This small molecule binds to this protein.
Small molecule (SMILES): CC[C@H](C)[C@H](NC(=O)[C@@H](N)CCCNC(N)=[NH2+])C(=O)N[C@@H](CO)C(=O)N[C@@H](CC(N)=O)C(=O)N[C@@H](COP(=O)(O)O)C(=O)N[C@@H](C)C(=O)N1CCC[C@H]1C(=O)O

Binding-site contacts:
Ligand atom OG contacts residue GLU188 of chain 1.J at 3.7 Å.
Ligand atom CD1 contacts residue TYR187 of chain 1.J at 3.4 Å (hydrophobic).
Ligand atom CB contacts residue ASN181 of chain 1.J at 3.5 Å.
Ligand atom O3P contacts residue ARG135 of chain 1.J at 2.9 Å (salt-bridge).
Ligand atom N contacts residue LEU180 of chain 1.J at 3.3 Å.
Ligand atom CB contacts residue GLU188 of chain 1.J at 3.5 Å.
Ligand atom CG contacts residue GLU188 of chain 1.J at 3.1 Å.
Ligand atom O2P contacts residue ARG135 of chain 1.J at 2.8 Å (salt-bridge).
Ligand atom P contacts residue TYR136 of chain 1.J at 3.8 Å.
Ligand atom N contacts residue ASN232 of chain 1.J at 2.9 Å (h-bond).
Ligand atom OG contacts residue TRP236 of chain 1.J at 2.9 Å (h-bond).
Ligand atom N contacts residue ASN181 of chain 1.J at 2.8 Å (h-bond).
Ligand atom O3P contacts residue TYR136 of chain 1.J at 2.6 Å (h-bond).
Ligand atom CA contacts residue ASN181 of chain 1.J at 3.5 Å.
Ligand atom CA contacts residue LYS55 of chain 1.J at 3.3 Å.
Ligand atom O2P contacts residue ARG62 of chain 1.J at 2.9 Å (salt-bridge).
Ligand atom NH2 contacts residue GLU188 of chain 1.J at 3.5 Å (salt-bridge).
Ligand atom CA contacts residue LEU180 of chain 1.J at 3.5 Å (hydrophobic).
Ligand atom O contacts residue VAL184 of chain 1.J at 3.2 Å.
Ligand atom NH2 contacts residue VAL184 of chain 1.J at 3.6 Å.
Ligand atom NH1 contacts residue ARG62 of chain 1.J at 3.0 Å (salt-bridge).
Ligand atom CD contacts residue ARG66 of chain 1.J at 3.4 Å.
Ligand atom CD contacts residue GLU188 of chain 1.J at 3.4 Å.
Ligand atom O contacts residue LEU235 of chain 1.J at 3.3 Å.
Ligand atom C contacts residue ASN181 of chain 1.J at 3.6 Å.
Ligand atom OG contacts residue TYR187 of chain 1.J at 3.7 Å.
Ligand atom O contacts residue ASN232 of chain 1.J at 2.8 Å (h-bond).
Ligand atom NE contacts residue GLU188 of chain 1.J at 2.7 Å (salt-bridge).
Ligand atom CA contacts residue ASN181 of chain 1.J at 3.7 Å.
Ligand atom C contacts residue LEU180 of chain 1.J at 3.5 Å (hydrophobic).
Ligand atom O contacts residue LEU180 of chain 1.J at 3.7 Å.
Ligand atom CZ contacts residue GLU188 of chain 1.J at 3.7 Å.
Ligand atom CZ contacts residue ARG62 of chain 1.J at 3.7 Å.
Ligand atom CA contacts residue ASN232 of chain 1.J at 3.6 Å.
Ligand atom O contacts residue LYS55 of chain 1.J at 2.9 Å (salt-bridge).
Ligand atom O1P contacts residue ARG62 of chain 1.J at 2.8 Å (salt-bridge).
Ligand atom NH2 contacts residue ARG135 of chain 1.J at 3.8 Å.
Ligand atom CB contacts residue ASN181 of chain 1.J at 3.4 Å.
Ligand atom C contacts residue LYS55 of chain 1.J at 3.4 Å.
Ligand atom C contacts residue ASN232 of chain 1.J at 3.7 Å.

Sequence of chain 1.J:
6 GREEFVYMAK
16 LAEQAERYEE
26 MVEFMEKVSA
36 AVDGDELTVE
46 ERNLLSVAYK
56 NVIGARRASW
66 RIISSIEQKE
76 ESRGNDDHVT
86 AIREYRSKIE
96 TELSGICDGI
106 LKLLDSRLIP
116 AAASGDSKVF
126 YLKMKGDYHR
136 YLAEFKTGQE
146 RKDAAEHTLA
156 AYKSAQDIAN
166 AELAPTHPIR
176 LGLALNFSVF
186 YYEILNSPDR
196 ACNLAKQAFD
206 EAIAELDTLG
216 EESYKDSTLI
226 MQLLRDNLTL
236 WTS